Binding-site contacts:
Ligand atom C contacts residue ALA111 of chain 1.A at 3.6 Å (hydrophobic).
Ligand atom O contacts residue ASN110 of chain 1.A at 3.1 Å (h-bond).
Ligand atom N contacts residue GLY332 of chain 1.A at 2.7 Å (h-bond).
Ligand atom O contacts residue ARG795 of chain 1.A at 2.9 Å (salt-bridge).
Ligand atom O contacts residue HIS83 of chain 1.A at 3.5 Å.
Ligand atom CB contacts residue THR113 of chain 1.A at 3.6 Å.
Ligand atom N contacts residue GLU312 of chain 1.A at 2.6 Å (salt-bridge).
Ligand atom CA contacts residue GLN82 of chain 1.A at 3.5 Å.
Ligand atom CA contacts residue TYR580 of chain 1.A at 3.7 Å (hydrophobic).
Ligand atom CA contacts residue ALA111 of chain 1.A at 3.5 Å (hydrophobic).
Ligand atom CB contacts residue GLN82 of chain 1.A at 2.9 Å.
Ligand atom N contacts residue THR113 of chain 1.A at 3.5 Å (h-bond).
Ligand atom CA contacts residue GLU312 of chain 1.A at 3.5 Å.
Ligand atom CA contacts residue GLY332 of chain 1.A at 3.3 Å.
Ligand atom CB contacts residue ALA111 of chain 1.A at 3.5 Å (hydrophobic).
Ligand atom N contacts residue GLU160 of chain 1.A at 3.2 Å (salt-bridge).
Ligand atom CA contacts residue ASN110 of chain 1.A at 3.6 Å.
Ligand atom N contacts residue ALA111 of chain 1.A at 2.9 Å (h-bond).
Ligand atom O contacts residue TYR802 of chain 1.A at 3.1 Å.
Ligand atom N contacts residue LEU330 of chain 1.A at 3.1 Å (h-bond).
Ligand atom O contacts residue VAL331 of chain 1.A at 3.6 Å.
Ligand atom O contacts residue GLY310 of chain 1.A at 3.5 Å.
Ligand atom C contacts residue GLU160 of chain 1.A at 3.6 Å.
Ligand atom O contacts residue THR113 of chain 1.A at 3.0 Å (h-bond).
Ligand atom N contacts residue TYR802 of chain 1.A at 3.4 Å (h-bond).
Ligand atom O contacts residue TRP170 of chain 1.A at 3.4 Å.
Ligand atom O contacts residue PHE112 of chain 1.A at 3.5 Å.
Ligand atom N contacts residue GLY310 of chain 1.A at 3.0 Å (h-bond).
Ligand atom CB contacts residue GLU160 of chain 1.A at 3.5 Å.
Ligand atom O contacts residue HIS79 of chain 1.A at 3.1 Å (h-bond).
Ligand atom CA contacts residue GLU160 of chain 1.A at 3.6 Å.
Ligand atom C contacts residue GLY310 of chain 1.A at 3.7 Å.
Ligand atom O contacts residue GLY332 of chain 1.A at 3.1 Å (h-bond).
Ligand atom CB contacts residue HIS79 of chain 1.A at 3.6 Å.
Ligand atom CB contacts residue ASN110 of chain 1.A at 3.1 Å.
Ligand atom N contacts residue ASN110 of chain 1.A at 3.2 Å (h-bond).
Ligand atom C contacts residue TYR802 of chain 1.A at 3.4 Å (hydrophobic).
Ligand atom O contacts residue GLU160 of chain 1.A at 2.9 Å (salt-bridge).
Ligand atom CA contacts residue GLY310 of chain 1.A at 3.7 Å.
Ligand atom C contacts residue GLY332 of chain 1.A at 3.4 Å.

This small molecule binds to this protein.
Small molecule (SMILES): C[C@H](N)C(=O)N[C@@H](C)C(=O)N[C@@H](C)C(=O)N[C@@H](C)C(=O)N[C@@H](C)C(=O)N[C@@H](C)C(=O)N[C@@H](C)C=O.C[C@H](N)C(=O)N[C@@H](C)C(=O)N[C@@H](C)C=O

Sequence of chain 1.A:
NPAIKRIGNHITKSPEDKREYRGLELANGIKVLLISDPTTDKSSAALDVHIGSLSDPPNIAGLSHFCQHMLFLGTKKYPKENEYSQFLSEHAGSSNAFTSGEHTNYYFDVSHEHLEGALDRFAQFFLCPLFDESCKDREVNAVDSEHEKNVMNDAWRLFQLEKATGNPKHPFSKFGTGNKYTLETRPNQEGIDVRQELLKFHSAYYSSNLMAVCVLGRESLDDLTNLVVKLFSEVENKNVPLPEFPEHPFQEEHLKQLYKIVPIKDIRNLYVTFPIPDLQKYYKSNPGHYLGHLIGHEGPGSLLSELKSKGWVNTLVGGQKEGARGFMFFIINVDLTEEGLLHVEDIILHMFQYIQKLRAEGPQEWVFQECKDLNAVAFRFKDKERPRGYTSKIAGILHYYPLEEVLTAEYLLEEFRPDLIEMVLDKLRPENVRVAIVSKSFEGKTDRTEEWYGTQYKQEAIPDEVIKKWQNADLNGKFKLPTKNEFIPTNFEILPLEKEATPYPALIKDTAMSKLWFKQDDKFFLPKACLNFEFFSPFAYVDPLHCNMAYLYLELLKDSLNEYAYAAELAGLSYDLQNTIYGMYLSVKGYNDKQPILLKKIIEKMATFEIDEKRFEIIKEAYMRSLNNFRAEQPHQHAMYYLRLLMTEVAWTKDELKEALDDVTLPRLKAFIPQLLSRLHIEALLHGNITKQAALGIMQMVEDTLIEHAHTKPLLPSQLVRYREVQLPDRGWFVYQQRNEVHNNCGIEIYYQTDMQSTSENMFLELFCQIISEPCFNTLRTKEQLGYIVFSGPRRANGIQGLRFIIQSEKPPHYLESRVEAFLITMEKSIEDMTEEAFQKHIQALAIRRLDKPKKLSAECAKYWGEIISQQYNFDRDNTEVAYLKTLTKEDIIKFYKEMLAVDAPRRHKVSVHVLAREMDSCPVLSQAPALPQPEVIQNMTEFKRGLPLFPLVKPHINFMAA